Binding-site contacts:
Ligand atom C08 contacts residue HEM1 of chain 1.H at 3.7 Å.
Ligand atom N02 contacts residue HEM1 of chain 1.H at 3.7 Å.
Ligand atom C13 contacts residue GLN182 of chain 1.B at 2.9 Å.
Ligand atom C02 contacts residue TRP291 of chain 1.B at 3.9 Å (hydrophobic).
Ligand atom N24 contacts residue ASN273 of chain 1.B at 2.7 Å (h-bond).
Ligand atom N02 contacts residue TRP291 of chain 1.B at 2.8 Å (h-bond).
Ligand atom N01 contacts residue HEM1 of chain 1.H at 3.8 Å.
Ligand atom C06 contacts residue VAL271 of chain 1.B at 3.5 Å (hydrophobic).
Ligand atom C23 contacts residue ASN273 of chain 1.B at 3.0 Å.
Ligand atom C09 contacts residue GLU296 of chain 1.B at 3.7 Å.
Ligand atom C09 contacts residue HEM1 of chain 1.H at 3.4 Å.
Ligand atom C25 contacts residue VAL271 of chain 1.B at 4.0 Å (hydrophobic).
Ligand atom N02 contacts residue TYR292 of chain 1.B at 3.8 Å.
Ligand atom C02 contacts residue HEM1 of chain 1.H at 3.6 Å.
Ligand atom C12 contacts residue GLN182 of chain 1.B at 3.4 Å.
Ligand atom C07 contacts residue VAL271 of chain 1.B at 3.4 Å (hydrophobic).
Ligand atom C07 contacts residue HEM1 of chain 1.H at 3.4 Å.
Ligand atom N02 contacts residue GLU296 of chain 1.B at 2.6 Å (salt-bridge).
Ligand atom N02 contacts residue PRO269 of chain 1.B at 3.7 Å.
Ligand atom C25 contacts residue ASN273 of chain 1.B at 3.2 Å.
Ligand atom C25 contacts residue MET274 of chain 1.B at 3.6 Å (hydrophobic).
Ligand atom C05 contacts residue HEM1 of chain 1.H at 3.6 Å.
Ligand atom C26 contacts residue ASN273 of chain 1.B at 3.6 Å.
Ligand atom C02 contacts residue GLU296 of chain 1.B at 3.4 Å.
Ligand atom C23 contacts residue SER181 of chain 1.B at 3.6 Å.
Ligand atom C06 contacts residue HEM1 of chain 1.H at 3.1 Å.
Ligand atom C10 contacts residue GLU296 of chain 1.B at 3.6 Å.
Ligand atom N22 contacts residue HEM1 of chain 1.H at 3.3 Å (h-bond).
Ligand atom C23 contacts residue VAL271 of chain 1.B at 3.7 Å (hydrophobic).
Ligand atom N01 contacts residue GLU296 of chain 1.B at 2.7 Å (salt-bridge).
Ligand atom C04 contacts residue HEM1 of chain 1.H at 3.3 Å.
Ligand atom C05 contacts residue VAL271 of chain 1.B at 4.0 Å (hydrophobic).
Ligand atom C03 contacts residue HEM1 of chain 1.H at 3.0 Å.
Ligand atom C13 contacts residue ARG185 of chain 1.B at 3.9 Å.
Ligand atom C10 contacts residue HEM1 of chain 1.H at 3.7 Å.
Ligand atom C06 contacts residue PHE288 of chain 1.B at 3.5 Å (hydrophobic).
Ligand atom C21 contacts residue HEM1 of chain 1.H at 3.5 Å.
Ligand atom C08 contacts residue VAL271 of chain 1.B at 3.7 Å (hydrophobic).
Ligand atom C16 contacts residue VAL271 of chain 1.B at 3.8 Å (hydrophobic).
Ligand atom C14 contacts residue GLN182 of chain 1.B at 3.4 Å.

Sequence of chain 1.B:
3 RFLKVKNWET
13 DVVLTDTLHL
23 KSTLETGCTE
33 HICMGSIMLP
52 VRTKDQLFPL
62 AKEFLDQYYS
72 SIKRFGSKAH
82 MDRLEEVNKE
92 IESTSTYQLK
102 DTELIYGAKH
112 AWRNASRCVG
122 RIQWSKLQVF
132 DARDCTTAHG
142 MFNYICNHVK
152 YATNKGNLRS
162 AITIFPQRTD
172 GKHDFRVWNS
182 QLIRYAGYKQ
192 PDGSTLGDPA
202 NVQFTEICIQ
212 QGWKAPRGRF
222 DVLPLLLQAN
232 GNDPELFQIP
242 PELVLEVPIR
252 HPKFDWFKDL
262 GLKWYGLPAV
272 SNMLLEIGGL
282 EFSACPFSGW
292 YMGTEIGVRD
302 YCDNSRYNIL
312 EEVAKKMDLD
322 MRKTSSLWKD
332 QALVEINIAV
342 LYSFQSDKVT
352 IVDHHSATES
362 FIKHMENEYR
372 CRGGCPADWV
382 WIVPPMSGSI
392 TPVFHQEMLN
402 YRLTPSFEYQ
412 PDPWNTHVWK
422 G

The small molecule below binds the protein below.
Small molecule (SMILES): CN(C)Cc1cccc(NCc2ccc3ccc(N)nc3c2)c1